Binding-site contacts:
Ligand atom C42 contacts residue LEU71 of chain 1.C at 3.4 Å (hydrophobic).
Ligand atom F14 contacts residue PHE140 of chain 1.D at 3.3 Å.
Ligand atom O48 contacts residue LYS40 of chain 1.C at 3.3 Å (salt-bridge).
Ligand atom O75 contacts residue GLN18 of chain 1.D at 2.5 Å (h-bond).
Ligand atom O47 contacts residue GLY153 of chain 1.C at 2.7 Å (h-bond).
Ligand atom F55 contacts residue PHE140 of chain 1.C at 3.2 Å.
Ligand atom F15 contacts residue ALA38 of chain 1.D at 3.2 Å.
Ligand atom N62 contacts residue GLN87 of chain 1.C at 2.9 Å (h-bond).
Ligand atom C22 contacts residue ALA38 of chain 1.D at 3.3 Å (hydrophobic).
Ligand atom N21 contacts residue GLN87 of chain 1.D at 2.9 Å (h-bond).
Ligand atom O74 contacts residue GLN18 of chain 1.C at 3.0 Å (h-bond).
Ligand atom C70 contacts residue SER92 of chain 1.C at 3.4 Å.
Ligand atom O18 contacts residue PHE140 of chain 1.D at 3.1 Å.
Ligand atom C73 contacts residue ILE20 of chain 1.C at 3.4 Å (hydrophobic).
Ligand atom C23 contacts residue PHE140 of chain 1.D at 3.3 Å (hydrophobic).
Ligand atom C22 contacts residue THR86 of chain 1.D at 3.2 Å.
Ligand atom N67 contacts residue CYS89 of chain 1.C at 2.8 Å (h-bond).
Ligand atom C25 contacts residue CYS89 of chain 1.D at 3.3 Å (hydrophobic).
Ligand atom C63 contacts residue THR86 of chain 1.C at 3.2 Å.
Ligand atom O06 contacts residue GLY153 of chain 1.D at 2.5 Å (h-bond).
Ligand atom F14 contacts residue ASP151 of chain 1.D at 3.2 Å.
Ligand atom C50 contacts residue LYS40 of chain 1.C at 3.3 Å.
Ligand atom O59 contacts residue PHE140 of chain 1.C at 3.2 Å.
Ligand atom O06 contacts residue ASP151 of chain 1.D at 3.2 Å (salt-bridge).
Ligand atom C66 contacts residue CYS89 of chain 1.C at 3.1 Å (hydrophobic).
Ligand atom O06 contacts residue PHE152 of chain 1.D at 3.0 Å (h-bond).
Ligand atom F56 contacts residue VAL28 of chain 1.C at 3.4 Å.
Ligand atom F55 contacts residue GLY150 of chain 1.C at 3.3 Å.
Ligand atom C29 contacts residue SER92 of chain 1.D at 3.4 Å.
Ligand atom F55 contacts residue LEU71 of chain 1.C at 3.0 Å.
Ligand atom C72 contacts residue ILE20 of chain 1.C at 3.3 Å (hydrophobic).
Ligand atom N46 contacts residue ASP151 of chain 1.C at 3.0 Å (salt-bridge).
Ligand atom O47 contacts residue ASP151 of chain 1.C at 3.2 Å (salt-bridge).
Ligand atom O47 contacts residue PHE152 of chain 1.C at 3.0 Å (h-bond).
Ligand atom N21 contacts residue ALA38 of chain 1.D at 3.2 Å.
Ligand atom F56 contacts residue ALA38 of chain 1.C at 3.2 Å.
Ligand atom C22 contacts residue LEU71 of chain 1.D at 3.4 Å (hydrophobic).
Ligand atom C54 contacts residue LEU71 of chain 1.C at 3.2 Å (hydrophobic).
Ligand atom N26 contacts residue CYS89 of chain 1.D at 3.0 Å (h-bond).
Ligand atom N05 contacts residue ASP151 of chain 1.D at 2.8 Å (salt-bridge).

Sequence of chain 1.D:
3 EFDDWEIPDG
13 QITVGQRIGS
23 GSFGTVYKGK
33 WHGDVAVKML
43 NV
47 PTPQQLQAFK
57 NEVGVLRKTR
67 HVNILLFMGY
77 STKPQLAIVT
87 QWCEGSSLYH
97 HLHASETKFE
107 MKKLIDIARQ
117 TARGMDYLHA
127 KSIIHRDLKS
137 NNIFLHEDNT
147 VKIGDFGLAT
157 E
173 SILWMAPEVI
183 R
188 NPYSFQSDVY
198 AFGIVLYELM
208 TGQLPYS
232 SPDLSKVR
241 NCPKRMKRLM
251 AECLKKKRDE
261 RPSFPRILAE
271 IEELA

Sequence of chain 1.C:
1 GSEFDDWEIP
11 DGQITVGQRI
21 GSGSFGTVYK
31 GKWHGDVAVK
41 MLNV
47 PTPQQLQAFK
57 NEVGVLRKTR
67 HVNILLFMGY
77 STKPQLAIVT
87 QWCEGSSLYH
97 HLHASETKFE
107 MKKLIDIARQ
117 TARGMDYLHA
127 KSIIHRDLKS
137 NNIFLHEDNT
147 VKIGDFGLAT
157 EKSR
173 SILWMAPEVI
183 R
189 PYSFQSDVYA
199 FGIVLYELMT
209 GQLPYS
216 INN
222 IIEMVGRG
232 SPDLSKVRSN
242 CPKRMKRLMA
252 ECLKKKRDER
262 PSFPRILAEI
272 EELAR

A protein and the small-molecule ligand that binds it are described below.
Small molecule (SMILES): CCCS(=O)(=O)Nc1ccc(F)c(C(=O)c2c[nH]c3ncc(-c4ccc(CNC(=O)COCC(=O)NCc5ccc(-c6cnc7[nH]cc(C(=O)c8c(F)ccc(NS(=O)(=O)CCC)c8F)c7c6)cc5)cc4)cc23)c1F